The protein below binds the small molecule below.
Small molecule (SMILES): CC(=O)N[C@@H]1[C@@H](O)[C@H](O)[C@@H](CO)O[C@H]1O

Sequence of chain 1.A:
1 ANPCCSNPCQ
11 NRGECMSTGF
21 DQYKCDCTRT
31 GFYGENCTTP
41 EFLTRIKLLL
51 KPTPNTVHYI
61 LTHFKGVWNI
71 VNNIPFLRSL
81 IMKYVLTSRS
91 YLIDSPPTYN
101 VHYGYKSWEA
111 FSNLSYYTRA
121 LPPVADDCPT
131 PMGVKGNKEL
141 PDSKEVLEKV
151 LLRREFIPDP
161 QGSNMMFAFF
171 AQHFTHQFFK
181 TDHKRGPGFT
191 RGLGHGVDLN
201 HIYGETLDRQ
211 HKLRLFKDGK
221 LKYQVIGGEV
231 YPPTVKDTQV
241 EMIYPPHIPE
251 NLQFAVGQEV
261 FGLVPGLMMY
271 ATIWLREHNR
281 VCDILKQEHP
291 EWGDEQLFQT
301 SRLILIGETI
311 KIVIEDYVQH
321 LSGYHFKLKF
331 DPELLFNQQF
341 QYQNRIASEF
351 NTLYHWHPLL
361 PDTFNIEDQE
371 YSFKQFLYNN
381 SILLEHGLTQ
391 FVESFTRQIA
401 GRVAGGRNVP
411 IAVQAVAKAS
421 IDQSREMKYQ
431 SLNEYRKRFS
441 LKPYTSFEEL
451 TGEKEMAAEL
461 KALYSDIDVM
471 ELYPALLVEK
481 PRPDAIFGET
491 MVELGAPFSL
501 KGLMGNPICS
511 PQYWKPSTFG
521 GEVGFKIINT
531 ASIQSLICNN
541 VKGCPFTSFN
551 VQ

Binding-site contacts:
Ligand atom C4 contacts residue ASN379 of chain 1.A at 4.2 Å.
Ligand atom C2 contacts residue ASN379 of chain 1.A at 2.5 Å.
Ligand atom O7 contacts residue LYS374 of chain 1.A at 4.1 Å.
Ligand atom C6 contacts residue ILE382 of chain 1.A at 4.1 Å (hydrophobic).
Ligand atom C5 contacts residue ILE382 of chain 1.A at 4.3 Å (hydrophobic).
Ligand atom O5 contacts residue ASN379 of chain 1.A at 2.3 Å (h-bond).
Ligand atom O5 contacts residue ILE382 of chain 1.A at 3.3 Å.
Ligand atom O5 contacts residue SER381 of chain 1.A at 3.8 Å.
Ligand atom C5 contacts residue ASN379 of chain 1.A at 3.6 Å.
Ligand atom C1 contacts residue ILE382 of chain 1.A at 4.1 Å (hydrophobic).
Ligand atom C1 contacts residue SER381 of chain 1.A at 3.9 Å.
Ligand atom C3 contacts residue ASN379 of chain 1.A at 3.8 Å.
Ligand atom C6 contacts residue GLU385 of chain 1.A at 3.4 Å.
Ligand atom O6 contacts residue TYR371 of chain 1.A at 4.3 Å.
Ligand atom N2 contacts residue ASN379 of chain 1.A at 2.9 Å (h-bond).
Ligand atom N2 contacts residue GLN375 of chain 1.A at 4.5 Å.
Ligand atom C7 contacts residue GLN375 of chain 1.A at 4.2 Å.
Ligand atom C1 contacts residue ASN379 of chain 1.A at 1.4 Å.
Ligand atom O7 contacts residue GLN375 of chain 1.A at 3.4 Å.
Ligand atom C2 contacts residue GLN375 of chain 1.A at 4.2 Å.
Ligand atom O6 contacts residue ILE382 of chain 1.A at 4.1 Å.
Ligand atom C5 contacts residue SER381 of chain 1.A at 4.2 Å.
Ligand atom O6 contacts residue SER381 of chain 1.A at 3.9 Å.
Ligand atom C7 contacts residue ASN379 of chain 1.A at 3.8 Å.
Ligand atom O6 contacts residue GLU385 of chain 1.A at 2.7 Å (salt-bridge).
Ligand atom O7 contacts residue ASN379 of chain 1.A at 4.2 Å.
Ligand atom C1 contacts residue GLN375 of chain 1.A at 4.1 Å.
Ligand atom C6 contacts residue TYR371 of chain 1.A at 4.0 Å (hydrophobic).